A protein and the small-molecule ligand that binds it are described below.
Small molecule (SMILES): CC(=O)N[C@@H]1[C@@H](O)[C@H](O)[C@@H](CO)O[C@@H]1O

Binding-site contacts:
Ligand atom O3 contacts residue ARG326 of chain 1.A at 2.9 Å (salt-bridge).
Ligand atom C8 contacts residue ILE166 of chain 1.A at 3.9 Å (hydrophobic).
Ligand atom O5 contacts residue ANP1 of chain 1.C at 3.2 Å (h-bond).
Ligand atom O1 contacts residue ASP228 of chain 1.A at 2.6 Å (salt-bridge).
Ligand atom O1 contacts residue LYS230 of chain 1.A at 3.3 Å (salt-bridge).
Ligand atom C1 contacts residue ILE52 of chain 1.A at 3.8 Å (hydrophobic).
Ligand atom C2 contacts residue ASP228 of chain 1.A at 3.7 Å.
Ligand atom C1 contacts residue ANP1 of chain 1.C at 2.9 Å.
Ligand atom O7 contacts residue TYR337 of chain 1.A at 2.6 Å (h-bond).
Ligand atom C7 contacts residue PHE169 of chain 1.A at 3.8 Å (hydrophobic).
Ligand atom O7 contacts residue ARG326 of chain 1.A at 2.9 Å (salt-bridge).
Ligand atom N2 contacts residue ASP228 of chain 1.A at 3.4 Å (salt-bridge).
Ligand atom O6 contacts residue ARG266 of chain 1.A at 3.8 Å.
Ligand atom C5 contacts residue LYS230 of chain 1.A at 3.6 Å.
Ligand atom C6 contacts residue CYS323 of chain 1.A at 3.7 Å (hydrophobic).
Ligand atom O1 contacts residue ANP1 of chain 1.C at 2.5 Å (h-bond).
Ligand atom O7 contacts residue PHE169 of chain 1.A at 3.7 Å.
Ligand atom C7 contacts residue ILE52 of chain 1.A at 3.8 Å (hydrophobic).
Ligand atom C6 contacts residue HIS51 of chain 1.A at 3.8 Å.
Ligand atom O4 contacts residue CYS323 of chain 1.A at 3.5 Å (h-bond).
Ligand atom C3 contacts residue ARG326 of chain 1.A at 3.9 Å.
Ligand atom N2 contacts residue ILE52 of chain 1.A at 3.8 Å.
Ligand atom O5 contacts residue LYS230 of chain 1.A at 3.5 Å (salt-bridge).
Ligand atom C8 contacts residue TYR337 of chain 1.A at 3.8 Å (hydrophobic).
Ligand atom C6 contacts residue PHE327 of chain 1.A at 3.8 Å (hydrophobic).
Ligand atom O4 contacts residue ARG266 of chain 1.A at 3.7 Å.
Ligand atom O6 contacts residue LYS230 of chain 1.A at 2.9 Å (salt-bridge).
Ligand atom O6 contacts residue GLU274 of chain 1.A at 2.7 Å (salt-bridge).
Ligand atom C6 contacts residue LYS230 of chain 1.A at 3.9 Å.
Ligand atom C3 contacts residue ASP228 of chain 1.A at 3.6 Å.
Ligand atom C6 contacts residue GLU274 of chain 1.A at 3.3 Å.
Ligand atom C8 contacts residue PHE75 of chain 1.A at 3.8 Å (hydrophobic).
Ligand atom C1 contacts residue ASP228 of chain 1.A at 3.7 Å.
Ligand atom O6 contacts residue HIS51 of chain 1.A at 3.1 Å.
Ligand atom O7 contacts residue ILE52 of chain 1.A at 3.8 Å.
Ligand atom O3 contacts residue PHE169 of chain 1.A at 3.3 Å.
Ligand atom C6 contacts residue ARG266 of chain 1.A at 3.6 Å.
Ligand atom C7 contacts residue TYR337 of chain 1.A at 3.6 Å (hydrophobic).
Ligand atom O5 contacts residue PHE338 of chain 1.A at 3.8 Å.
Ligand atom O5 contacts residue HIS51 of chain 1.A at 3.3 Å (h-bond).

Sequence of chain 1.A:
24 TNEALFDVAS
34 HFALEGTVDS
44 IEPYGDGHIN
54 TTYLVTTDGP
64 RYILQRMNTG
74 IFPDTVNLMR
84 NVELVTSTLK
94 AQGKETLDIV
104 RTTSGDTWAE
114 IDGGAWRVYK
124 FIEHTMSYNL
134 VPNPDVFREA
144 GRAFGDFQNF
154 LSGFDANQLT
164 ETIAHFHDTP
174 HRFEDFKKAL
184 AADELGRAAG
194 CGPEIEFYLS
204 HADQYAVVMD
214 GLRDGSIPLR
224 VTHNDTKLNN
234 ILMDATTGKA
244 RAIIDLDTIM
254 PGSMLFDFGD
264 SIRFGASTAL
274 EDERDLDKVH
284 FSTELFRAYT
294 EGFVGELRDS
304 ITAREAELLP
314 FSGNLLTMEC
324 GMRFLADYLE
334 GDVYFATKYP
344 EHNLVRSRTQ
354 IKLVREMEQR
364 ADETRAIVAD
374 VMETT